Binding-site contacts:
Ligand atom C36 contacts residue LYS218 of chain 2.A at 3.6 Å.
Ligand atom O13 contacts residue VAL50 of chain 2.A at 3.6 Å.
Ligand atom C25 contacts residue PRO171 of chain 2.A at 3.4 Å (hydrophobic).
Ligand atom O37 contacts residue LEU222 of chain 2.A at 4.0 Å.
Ligand atom C10 contacts residue VAL6 of chain 2.B at 4.0 Å (hydrophobic).
Ligand atom O16 contacts residue ASP219 of chain 2.A at 2.6 Å (salt-bridge).
Ligand atom O8 contacts residue ASP219 of chain 2.A at 3.7 Å.
Ligand atom C26 contacts residue LYS126 of chain 2.A at 3.9 Å.
Ligand atom C38 contacts residue PHE123 of chain 2.A at 3.6 Å (hydrophobic).
Ligand atom O24 contacts residue ASP219 of chain 2.A at 3.6 Å.
Ligand atom C9 contacts residue ASP219 of chain 2.A at 3.5 Å.
Ligand atom C7 contacts residue VAL50 of chain 2.A at 3.7 Å (hydrophobic).
Ligand atom C47 contacts residue VAL50 of chain 2.A at 3.9 Å (hydrophobic).
Ligand atom C21 contacts residue ASP219 of chain 2.A at 4.0 Å.
Ligand atom C38 contacts residue LYS126 of chain 2.A at 3.5 Å.
Ligand atom O16 contacts residue PRO171 of chain 2.A at 3.7 Å.
Ligand atom C31 contacts residue LEU222 of chain 2.A at 3.7 Å (hydrophobic).
Ligand atom O43 contacts residue ASP219 of chain 2.A at 3.5 Å.
Ligand atom C6 contacts residue VAL50 of chain 2.A at 3.9 Å (hydrophobic).
Ligand atom C23 contacts residue PHE123 of chain 2.A at 3.8 Å (hydrophobic).
Ligand atom O29 contacts residue ASP219 of chain 2.A at 2.8 Å (salt-bridge).
Ligand atom O24 contacts residue LEU222 of chain 2.A at 4.0 Å.
Ligand atom O32 contacts residue LYS126 of chain 2.A at 2.7 Å (salt-bridge).
Ligand atom C7 contacts residue SER49 of chain 2.A at 4.0 Å.
Ligand atom C20 contacts residue VAL6 of chain 2.B at 4.0 Å (hydrophobic).
Ligand atom C14 contacts residue ASN46 of chain 2.A at 3.5 Å.
Ligand atom C20 contacts residue LYS126 of chain 2.A at 3.7 Å.
Ligand atom C18 contacts residue ILE223 of chain 2.A at 3.9 Å (hydrophobic).
Ligand atom C11 contacts residue ASP219 of chain 2.A at 3.7 Å.
Ligand atom C25 contacts residue ILE223 of chain 2.A at 3.6 Å (hydrophobic).
Ligand atom C18 contacts residue ASP219 of chain 2.A at 3.9 Å.
Ligand atom O22 contacts residue ASN46 of chain 2.A at 3.6 Å (h-bond).
Ligand atom C23 contacts residue ILE172 of chain 2.A at 3.7 Å (hydrophobic).
Ligand atom C36 contacts residue LEU222 of chain 2.A at 3.9 Å (hydrophobic).
Ligand atom C18 contacts residue VAL6 of chain 2.B at 4.1 Å (hydrophobic).
Ligand atom C38 contacts residue MET127 of chain 2.A at 3.4 Å (hydrophobic).
Ligand atom C7 contacts residue ASN46 of chain 2.A at 3.7 Å.
Ligand atom C27 contacts residue PHE123 of chain 2.A at 3.7 Å (hydrophobic).
Ligand atom C23 contacts residue ASN46 of chain 2.A at 3.6 Å.
Ligand atom C27 contacts residue LYS126 of chain 2.A at 3.7 Å.

Sequence of chain 2.A:
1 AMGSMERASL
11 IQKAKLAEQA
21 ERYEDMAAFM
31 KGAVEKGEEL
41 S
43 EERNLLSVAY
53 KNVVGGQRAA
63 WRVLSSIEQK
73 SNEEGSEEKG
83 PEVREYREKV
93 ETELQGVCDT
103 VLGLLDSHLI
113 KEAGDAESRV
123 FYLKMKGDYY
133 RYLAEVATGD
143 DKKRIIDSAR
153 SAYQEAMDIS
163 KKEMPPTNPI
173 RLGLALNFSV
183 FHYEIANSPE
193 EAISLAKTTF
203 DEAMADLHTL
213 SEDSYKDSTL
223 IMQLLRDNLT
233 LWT

Sequence of chain 2.B:
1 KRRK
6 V

A small-molecule ligand and the protein it binds are described below.
Small molecule (SMILES): C=CC(C)(C)OC[C@H]1O[C@H](O[C@@H]2C3=C([C@H](C)COC(C)=O)C[C@H](O)[C@]3(C)/C=C3/[C@@H](COC)CC[C@H]3[C@@H](C)[C@H]2O)[C@H](O)[C@@H](OC(C)=O)[C@@H]1O